Sequence of chain 1.A:
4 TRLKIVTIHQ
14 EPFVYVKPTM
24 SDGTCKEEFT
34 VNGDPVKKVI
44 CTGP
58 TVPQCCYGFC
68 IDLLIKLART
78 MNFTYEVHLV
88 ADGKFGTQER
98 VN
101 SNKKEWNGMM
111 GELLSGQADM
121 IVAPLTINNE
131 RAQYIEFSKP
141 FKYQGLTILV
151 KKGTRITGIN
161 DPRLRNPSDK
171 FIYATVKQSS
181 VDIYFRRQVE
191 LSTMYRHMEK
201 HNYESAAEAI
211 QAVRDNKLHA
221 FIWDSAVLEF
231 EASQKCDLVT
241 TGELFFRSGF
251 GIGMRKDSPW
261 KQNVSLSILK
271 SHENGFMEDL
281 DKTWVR

A protein and the small-molecule ligand that binds it are described below.
Small molecule (SMILES): NCC(=O)O

Binding-site contacts:
Ligand atom C contacts residue THR126 of chain 1.A at 4.0 Å.
Ligand atom N contacts residue PHE250 of chain 1.A at 3.7 Å.
Ligand atom N contacts residue SER180 of chain 1.A at 3.9 Å.
Ligand atom OXT contacts residue LEU125 of chain 1.A at 3.7 Å.
Ligand atom OXT contacts residue THR126 of chain 1.A at 2.9 Å (h-bond).
Ligand atom C contacts residue PRO124 of chain 1.A at 4.2 Å (hydrophobic).
Ligand atom O contacts residue SER179 of chain 1.A at 3.5 Å.
Ligand atom CA contacts residue SER180 of chain 1.A at 3.5 Å.
Ligand atom C contacts residue SER180 of chain 1.A at 3.2 Å.
Ligand atom O contacts residue SER180 of chain 1.A at 2.8 Å (h-bond).
Ligand atom N contacts residue ASP224 of chain 1.A at 2.7 Å (salt-bridge).
Ligand atom N contacts residue PHE92 of chain 1.A at 4.3 Å.
Ligand atom N contacts residue THR126 of chain 1.A at 2.9 Å (h-bond).
Ligand atom CA contacts residue ASP224 of chain 1.A at 3.4 Å.
Ligand atom CA contacts residue PRO124 of chain 1.A at 3.9 Å (hydrophobic).
Ligand atom OXT contacts residue PHE92 of chain 1.A at 3.6 Å.
Ligand atom C contacts residue PHE92 of chain 1.A at 3.4 Å (hydrophobic).
Ligand atom CA contacts residue THR126 of chain 1.A at 3.8 Å.
Ligand atom OXT contacts residue PRO124 of chain 1.A at 3.8 Å.
Ligand atom O contacts residue PHE92 of chain 1.A at 3.1 Å.
Ligand atom N contacts residue PRO124 of chain 1.A at 3.1 Å (h-bond).
Ligand atom CA contacts residue TRP223 of chain 1.A at 3.7 Å (hydrophobic).
Ligand atom C contacts residue ARG131 of chain 1.A at 3.6 Å.
Ligand atom OXT contacts residue SER180 of chain 1.A at 3.7 Å.
Ligand atom O contacts residue ARG131 of chain 1.A at 3.0 Å (salt-bridge).
Ligand atom CA contacts residue PHE92 of chain 1.A at 3.8 Å (hydrophobic).
Ligand atom OXT contacts residue ARG131 of chain 1.A at 2.8 Å (salt-bridge).